The protein below binds the small molecule below.
Small molecule (SMILES): C[C@H](O)[C@H](N)[C@@H]1O[C@](O)(C(=O)O)C[C@H](O)[C@@H]1N

Binding-site contacts:
Ligand atom O6 contacts residue SER441 of chain 1.U at 2.9 Å (h-bond).
Ligand atom C3 contacts residue SER441 of chain 1.U at 1.8 Å.
Ligand atom C1 contacts residue SER441 of chain 1.U at 2.1 Å.
Ligand atom C4 contacts residue SER441 of chain 1.U at 3.1 Å.
Ligand atom C2 contacts residue SER441 of chain 1.U at 1.4 Å.
Ligand atom C5 contacts residue SER441 of chain 1.U at 3.9 Å.
Ligand atom C6 contacts residue SER441 of chain 1.U at 3.8 Å.
Ligand atom N5 contacts residue SER441 of chain 1.U at 4.4 Å.
Ligand atom O1A contacts residue SER441 of chain 1.U at 2.2 Å (h-bond).
Ligand atom O4 contacts residue SER441 of chain 1.U at 3.6 Å.
Ligand atom O1A contacts residue ALA440 of chain 1.U at 3.6 Å (h-bond).
Ligand atom O1B contacts residue SER441 of chain 1.U at 3.3 Å (h-bond).

Sequence of chain 1.U:
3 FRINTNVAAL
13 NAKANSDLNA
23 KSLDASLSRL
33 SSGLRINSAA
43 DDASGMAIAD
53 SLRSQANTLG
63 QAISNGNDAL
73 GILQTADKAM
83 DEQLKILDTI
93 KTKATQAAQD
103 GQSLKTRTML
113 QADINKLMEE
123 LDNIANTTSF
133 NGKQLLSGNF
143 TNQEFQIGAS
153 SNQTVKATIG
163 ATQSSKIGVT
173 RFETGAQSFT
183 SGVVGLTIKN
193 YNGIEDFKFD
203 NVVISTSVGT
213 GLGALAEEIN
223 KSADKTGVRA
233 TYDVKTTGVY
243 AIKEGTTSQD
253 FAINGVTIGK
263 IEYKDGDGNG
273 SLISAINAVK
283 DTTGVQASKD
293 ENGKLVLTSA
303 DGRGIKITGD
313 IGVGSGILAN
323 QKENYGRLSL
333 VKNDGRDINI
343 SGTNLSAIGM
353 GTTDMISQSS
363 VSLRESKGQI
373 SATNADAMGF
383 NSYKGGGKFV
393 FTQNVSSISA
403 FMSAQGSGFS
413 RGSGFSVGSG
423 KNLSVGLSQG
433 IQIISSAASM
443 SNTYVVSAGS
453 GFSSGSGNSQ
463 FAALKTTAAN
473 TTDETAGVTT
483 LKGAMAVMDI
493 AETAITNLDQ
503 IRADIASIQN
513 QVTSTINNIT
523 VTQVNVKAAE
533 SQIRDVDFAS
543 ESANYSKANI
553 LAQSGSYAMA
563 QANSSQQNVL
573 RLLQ